A protein and the small-molecule ligand that binds it are described below.
Small molecule (SMILES): COC(=O)c1ccc(-c2[nH]nc3c2Cc2cc(CNC4CCC(O)CC4)ccc2-3)o1

Sequence of chain 1.A:
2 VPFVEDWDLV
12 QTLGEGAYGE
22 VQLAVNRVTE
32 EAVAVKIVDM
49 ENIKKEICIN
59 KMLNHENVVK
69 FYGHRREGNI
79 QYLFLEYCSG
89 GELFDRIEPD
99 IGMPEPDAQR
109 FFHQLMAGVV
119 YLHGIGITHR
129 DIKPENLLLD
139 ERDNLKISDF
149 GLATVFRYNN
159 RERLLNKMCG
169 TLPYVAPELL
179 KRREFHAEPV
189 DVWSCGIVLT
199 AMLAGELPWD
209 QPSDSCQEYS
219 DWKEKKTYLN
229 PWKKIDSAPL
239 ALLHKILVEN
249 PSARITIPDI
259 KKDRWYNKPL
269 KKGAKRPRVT

Binding-site contacts:
Ligand atom C19 contacts residue LEU83 of chain 1.A at 3.7 Å (hydrophobic).
Ligand atom C20 contacts residue VAL67 of chain 1.A at 3.7 Å (hydrophobic).
Ligand atom C11 contacts residue LEU14 of chain 1.A at 3.9 Å (hydrophobic).
Ligand atom N3 contacts residue ALA35 of chain 1.A at 3.5 Å.
Ligand atom O2 contacts residue LEU136 of chain 1.A at 3.9 Å.
Ligand atom C17 contacts residue GLU84 of chain 1.A at 4.0 Å.
Ligand atom N1 contacts residue LEU14 of chain 1.A at 2.9 Å (h-bond).
Ligand atom C19 contacts residue VAL67 of chain 1.A at 4.0 Å (hydrophobic).
Ligand atom C22 contacts residue LYS37 of chain 1.A at 3.8 Å.
Ligand atom N2 contacts residue CYS86 of chain 1.A at 3.0 Å (h-bond).
Ligand atom C20 contacts residue LEU83 of chain 1.A at 3.9 Å (hydrophobic).
Ligand atom O3 contacts residue LYS37 of chain 1.A at 3.0 Å (salt-bridge).
Ligand atom C4 contacts residue LEU14 of chain 1.A at 3.8 Å (hydrophobic).
Ligand atom C20 contacts residue GLU84 of chain 1.A at 3.6 Å.
Ligand atom C7 contacts residue LEU14 of chain 1.A at 3.5 Å (hydrophobic).
Ligand atom C8 contacts residue LEU14 of chain 1.A at 3.6 Å (hydrophobic).
Ligand atom C21 contacts residue LYS37 of chain 1.A at 4.0 Å.
Ligand atom N3 contacts residue TYR85 of chain 1.A at 3.7 Å.
Ligand atom C23 contacts residue LEU14 of chain 1.A at 3.4 Å (hydrophobic).
Ligand atom N2 contacts residue TYR85 of chain 1.A at 3.6 Å.
Ligand atom N3 contacts residue GLU84 of chain 1.A at 2.9 Å (salt-bridge).
Ligand atom C11 contacts residue CYS86 of chain 1.A at 3.9 Å (hydrophobic).
Ligand atom C9 contacts residue GLY89 of chain 1.A at 3.6 Å.
Ligand atom C22 contacts residue VAL22 of chain 1.A at 3.8 Å (hydrophobic).
Ligand atom C5 contacts residue LEU14 of chain 1.A at 3.9 Å (hydrophobic).
Ligand atom O3 contacts residue ASP147 of chain 1.A at 3.7 Å.
Ligand atom O2 contacts residue VAL22 of chain 1.A at 4.0 Å.
Ligand atom C10 contacts residue CYS86 of chain 1.A at 3.3 Å (hydrophobic).
Ligand atom C12 contacts residue LEU14 of chain 1.A at 3.8 Å (hydrophobic).
Ligand atom O4 contacts residue VAL22 of chain 1.A at 3.6 Å.
Ligand atom N2 contacts residue GLU84 of chain 1.A at 3.8 Å.
Ligand atom N3 contacts residue CYS86 of chain 1.A at 3.6 Å.
Ligand atom C17 contacts residue LEU136 of chain 1.A at 3.5 Å (hydrophobic).
Ligand atom C14 contacts residue LEU136 of chain 1.A at 3.5 Å (hydrophobic).
Ligand atom C16 contacts residue ALA35 of chain 1.A at 3.8 Å (hydrophobic).
Ligand atom N3 contacts residue LEU136 of chain 1.A at 3.8 Å.
Ligand atom C15 contacts residue LEU14 of chain 1.A at 3.8 Å (hydrophobic).
Ligand atom C22 contacts residue ASP147 of chain 1.A at 3.9 Å.
Ligand atom C16 contacts residue LEU136 of chain 1.A at 3.4 Å (hydrophobic).
Ligand atom C16 contacts residue GLU84 of chain 1.A at 3.8 Å.